Sequence of chain 2.A:
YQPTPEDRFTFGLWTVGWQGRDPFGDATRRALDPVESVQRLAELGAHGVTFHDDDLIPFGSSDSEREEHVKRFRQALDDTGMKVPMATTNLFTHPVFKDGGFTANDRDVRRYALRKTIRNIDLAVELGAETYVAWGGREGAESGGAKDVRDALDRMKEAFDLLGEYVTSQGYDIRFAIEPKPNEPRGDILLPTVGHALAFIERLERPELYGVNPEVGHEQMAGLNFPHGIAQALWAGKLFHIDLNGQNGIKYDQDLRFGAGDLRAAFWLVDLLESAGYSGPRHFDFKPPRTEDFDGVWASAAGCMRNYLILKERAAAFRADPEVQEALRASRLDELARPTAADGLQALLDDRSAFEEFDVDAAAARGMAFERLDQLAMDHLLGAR

Binding-site contacts:
Ligand atom C5 contacts residue ASP287 of chain 2.A at 3.5 Å.
Ligand atom O5 contacts residue GLU181 of chain 2.A at 2.8 Å (salt-bridge).
Ligand atom O2 contacts residue THR90 of chain 2.A at 3.8 Å.
Ligand atom C3 contacts residue TRP137 of chain 2.A at 4.0 Å (hydrophobic).
Ligand atom O2 contacts residue HIS54 of chain 2.A at 4.2 Å.
Ligand atom O5 contacts residue MN1 of chain 2.D at 2.3 Å.
Ligand atom C5 contacts residue TRP137 of chain 2.A at 3.9 Å (hydrophobic).
Ligand atom C4 contacts residue TRP137 of chain 2.A at 4.2 Å (hydrophobic).
Ligand atom O1 contacts residue PHE94 of chain 2.A at 3.6 Å.
Ligand atom O2 contacts residue GLU181 of chain 2.A at 3.2 Å (salt-bridge).
Ligand atom O3 contacts residue ASP245 of chain 2.A at 3.3 Å (salt-bridge).
Ligand atom C4 contacts residue ASP287 of chain 2.A at 3.2 Å.
Ligand atom C1 contacts residue PHE94 of chain 2.A at 4.1 Å (hydrophobic).
Ligand atom O1 contacts residue TRP137 of chain 2.A at 3.5 Å.
Ligand atom C4 contacts residue MN1 of chain 2.D at 3.6 Å.
Ligand atom C2 contacts residue GLU181 of chain 2.A at 3.6 Å.
Ligand atom O1 contacts residue HIS54 of chain 2.A at 2.8 Å (h-bond).
Ligand atom C1 contacts residue HIS54 of chain 2.A at 2.8 Å.
Ligand atom C5 contacts residue MN1 of chain 2.D at 3.2 Å.
Ligand atom O2 contacts residue VAL135 of chain 2.A at 3.5 Å.
Ligand atom O2 contacts residue TRP137 of chain 2.A at 4.0 Å.
Ligand atom C3 contacts residue GLU181 of chain 2.A at 3.3 Å.
Ligand atom O5 contacts residue MN1 of chain 2.C at 4.0 Å.
Ligand atom C5 contacts residue GLU181 of chain 2.A at 3.6 Å.
Ligand atom C2 contacts residue HIS54 of chain 2.A at 3.6 Å.
Ligand atom C1 contacts residue TRP137 of chain 2.A at 3.8 Å (hydrophobic).
Ligand atom O5 contacts residue GLU217 of chain 2.A at 3.2 Å (salt-bridge).
Ligand atom O4 contacts residue ASP287 of chain 2.A at 2.6 Å (salt-bridge).
Ligand atom O3 contacts residue ASP287 of chain 2.A at 3.1 Å (salt-bridge).
Ligand atom O3 contacts residue MN1 of chain 2.D at 2.3 Å.
Ligand atom C3 contacts residue MN1 of chain 2.D at 3.2 Å.
Ligand atom O4 contacts residue MN1 of chain 2.D at 3.6 Å.
Ligand atom O5 contacts residue ASP287 of chain 2.A at 3.0 Å (salt-bridge).
Ligand atom O1 contacts residue THR90 of chain 2.A at 4.1 Å.
Ligand atom C2 contacts residue TRP137 of chain 2.A at 4.0 Å (hydrophobic).
Ligand atom O5 contacts residue HIS220 of chain 2.A at 3.1 Å.
Ligand atom C5 contacts residue HIS220 of chain 2.A at 4.0 Å.
Ligand atom C3 contacts residue ASP287 of chain 2.A at 3.7 Å.
Ligand atom O3 contacts residue GLU181 of chain 2.A at 2.5 Å (salt-bridge).
Ligand atom O4 contacts residue TRP16 of chain 2.A at 3.0 Å (h-bond).

The protein below binds the small molecule below.
Small molecule (SMILES): O=C[C@H](O)[C@@H](O)[C@H](O)CO